Sequence of chain 1.B:
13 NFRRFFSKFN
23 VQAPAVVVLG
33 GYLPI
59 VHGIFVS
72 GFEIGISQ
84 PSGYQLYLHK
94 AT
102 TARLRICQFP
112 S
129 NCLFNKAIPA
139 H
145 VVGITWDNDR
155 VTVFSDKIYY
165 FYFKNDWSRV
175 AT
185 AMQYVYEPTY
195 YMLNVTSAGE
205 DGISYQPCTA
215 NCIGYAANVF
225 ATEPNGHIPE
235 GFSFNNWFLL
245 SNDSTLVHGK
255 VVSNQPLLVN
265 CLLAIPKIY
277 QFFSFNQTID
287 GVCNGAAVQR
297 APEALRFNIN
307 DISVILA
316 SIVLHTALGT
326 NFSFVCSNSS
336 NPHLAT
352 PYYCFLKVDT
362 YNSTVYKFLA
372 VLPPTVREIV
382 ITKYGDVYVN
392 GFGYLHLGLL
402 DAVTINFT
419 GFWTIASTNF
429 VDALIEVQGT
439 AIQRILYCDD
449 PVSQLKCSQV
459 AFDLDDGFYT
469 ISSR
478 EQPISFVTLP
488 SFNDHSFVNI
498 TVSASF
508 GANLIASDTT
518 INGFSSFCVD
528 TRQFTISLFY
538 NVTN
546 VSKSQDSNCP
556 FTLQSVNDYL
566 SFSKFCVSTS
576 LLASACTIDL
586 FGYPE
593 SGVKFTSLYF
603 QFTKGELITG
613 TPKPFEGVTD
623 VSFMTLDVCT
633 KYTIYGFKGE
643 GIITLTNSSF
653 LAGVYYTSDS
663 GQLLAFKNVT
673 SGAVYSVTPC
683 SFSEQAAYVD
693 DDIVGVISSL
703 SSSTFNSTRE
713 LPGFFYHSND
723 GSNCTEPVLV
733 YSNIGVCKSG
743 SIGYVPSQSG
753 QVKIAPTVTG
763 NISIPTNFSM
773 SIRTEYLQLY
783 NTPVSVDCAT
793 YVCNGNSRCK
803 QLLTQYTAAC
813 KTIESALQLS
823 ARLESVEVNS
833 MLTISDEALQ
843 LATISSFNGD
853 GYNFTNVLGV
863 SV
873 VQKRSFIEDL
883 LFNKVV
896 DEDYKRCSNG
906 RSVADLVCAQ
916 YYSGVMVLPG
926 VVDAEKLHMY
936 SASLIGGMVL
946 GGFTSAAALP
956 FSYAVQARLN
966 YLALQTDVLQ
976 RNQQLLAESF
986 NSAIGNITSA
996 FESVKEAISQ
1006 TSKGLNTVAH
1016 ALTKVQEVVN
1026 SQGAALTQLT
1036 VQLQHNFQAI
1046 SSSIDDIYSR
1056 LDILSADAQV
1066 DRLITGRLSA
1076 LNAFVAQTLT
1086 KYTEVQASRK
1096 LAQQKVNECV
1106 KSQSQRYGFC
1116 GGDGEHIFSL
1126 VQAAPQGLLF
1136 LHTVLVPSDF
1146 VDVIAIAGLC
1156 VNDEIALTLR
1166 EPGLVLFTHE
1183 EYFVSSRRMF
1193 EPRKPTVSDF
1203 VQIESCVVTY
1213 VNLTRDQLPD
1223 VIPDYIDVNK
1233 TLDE

A small-molecule ligand and the protein it binds are described below.
Small molecule (SMILES): CC(=O)N[C@H]1[C@H](O[C@H]2[C@H](O)[C@@H](NC(C)=O)CO[C@@H]2CO)O[C@H](CO)[C@@H](O[C@@H]2O[C@H](CO[C@H]3O[C@H](CO[C@H]4O[C@H](CO)[C@@H](O)[C@H](O)[C@@H]4O)[C@@H](O)[C@H](O)[C@@H]3O[C@@H]3O[C@H](CO)[C@@H](O)[C@H](O)[C@H]3NC(C)=O)[C@@H](O)[C@H](O[C@H]3O[C@H](CO)[C@@H](O)[C@H](O)[C@@H]3O[C@H]3O[C@H](CO)[C@@H](O)[C@H](O)[C@@H]3O)[C@@H]2O)[C@@H]1O

Sequence of chain 1.A:
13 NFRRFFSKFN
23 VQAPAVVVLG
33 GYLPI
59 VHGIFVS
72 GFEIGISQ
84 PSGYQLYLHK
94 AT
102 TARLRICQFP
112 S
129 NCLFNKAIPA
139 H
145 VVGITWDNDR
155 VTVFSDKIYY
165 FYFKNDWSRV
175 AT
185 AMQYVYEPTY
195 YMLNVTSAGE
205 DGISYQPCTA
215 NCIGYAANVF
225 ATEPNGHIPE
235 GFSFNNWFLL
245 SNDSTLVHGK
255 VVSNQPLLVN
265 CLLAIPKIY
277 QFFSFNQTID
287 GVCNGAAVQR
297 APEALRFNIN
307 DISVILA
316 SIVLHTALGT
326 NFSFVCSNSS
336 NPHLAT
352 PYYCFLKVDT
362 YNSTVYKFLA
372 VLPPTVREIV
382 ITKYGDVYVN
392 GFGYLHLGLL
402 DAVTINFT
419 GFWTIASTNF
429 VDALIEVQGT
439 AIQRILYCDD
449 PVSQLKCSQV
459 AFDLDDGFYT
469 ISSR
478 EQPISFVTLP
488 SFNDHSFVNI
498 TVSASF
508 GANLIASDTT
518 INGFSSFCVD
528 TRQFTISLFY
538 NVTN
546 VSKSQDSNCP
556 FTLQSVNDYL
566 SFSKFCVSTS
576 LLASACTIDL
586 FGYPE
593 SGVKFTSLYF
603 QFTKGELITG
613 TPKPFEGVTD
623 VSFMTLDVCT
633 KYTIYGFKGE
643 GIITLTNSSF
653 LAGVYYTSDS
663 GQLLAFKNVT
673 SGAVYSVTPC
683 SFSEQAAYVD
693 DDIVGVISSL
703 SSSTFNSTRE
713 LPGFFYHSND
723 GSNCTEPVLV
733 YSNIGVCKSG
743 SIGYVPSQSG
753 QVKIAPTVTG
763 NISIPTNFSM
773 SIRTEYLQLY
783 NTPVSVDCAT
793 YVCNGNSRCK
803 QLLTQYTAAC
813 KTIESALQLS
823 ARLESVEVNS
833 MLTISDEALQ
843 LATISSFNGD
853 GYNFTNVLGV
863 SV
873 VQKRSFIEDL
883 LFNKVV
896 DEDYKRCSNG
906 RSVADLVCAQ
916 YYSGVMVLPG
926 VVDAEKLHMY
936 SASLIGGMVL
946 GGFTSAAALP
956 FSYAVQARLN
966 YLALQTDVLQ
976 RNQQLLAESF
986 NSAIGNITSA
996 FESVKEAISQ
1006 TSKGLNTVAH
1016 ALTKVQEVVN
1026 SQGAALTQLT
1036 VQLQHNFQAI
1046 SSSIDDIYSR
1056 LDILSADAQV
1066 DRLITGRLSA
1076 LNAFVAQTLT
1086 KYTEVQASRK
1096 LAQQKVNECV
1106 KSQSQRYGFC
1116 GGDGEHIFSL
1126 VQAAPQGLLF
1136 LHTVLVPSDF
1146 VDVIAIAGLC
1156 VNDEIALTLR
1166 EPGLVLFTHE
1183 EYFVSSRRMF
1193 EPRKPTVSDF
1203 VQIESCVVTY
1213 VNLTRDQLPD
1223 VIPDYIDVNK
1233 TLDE

Binding-site contacts:
Ligand atom C5 contacts residue TYR385 of chain 1.A at 3.4 Å (hydrophobic).
Ligand atom O6 contacts residue TYR385 of chain 1.A at 3.2 Å (h-bond).
Ligand atom C8 contacts residue LEU244 of chain 1.A at 3.8 Å (hydrophobic).
Ligand atom C8 contacts residue LEU1059 of chain 1.B at 3.7 Å (hydrophobic).
Ligand atom C6 contacts residue LYS384 of chain 1.A at 3.4 Å.
Ligand atom O4 contacts residue ARG296 of chain 1.A at 3.1 Å (salt-bridge).
Ligand atom O7 contacts residue LEU244 of chain 1.A at 3.5 Å (h-bond).
Ligand atom O4 contacts residue ASP387 of chain 1.A at 3.8 Å.
Ligand atom C1 contacts residue TYR385 of chain 1.A at 3.7 Å (hydrophobic).
Ligand atom C3 contacts residue TYR389 of chain 1.A at 3.7 Å (hydrophobic).
Ligand atom O2 contacts residue ARG800 of chain 1.B at 3.4 Å (salt-bridge).
Ligand atom O6 contacts residue GLU299 of chain 1.A at 3.3 Å (salt-bridge).
Ligand atom C7 contacts residue ASN246 of chain 1.A at 3.5 Å.
Ligand atom O6 contacts residue LYS384 of chain 1.A at 3.1 Å (salt-bridge).
Ligand atom C2 contacts residue ASN246 of chain 1.A at 2.5 Å.
Ligand atom O3 contacts residue ARG296 of chain 1.A at 3.8 Å.
Ligand atom C6 contacts residue GLU299 of chain 1.A at 3.5 Å.
Ligand atom O7 contacts residue TYR385 of chain 1.A at 3.7 Å.
Ligand atom C5 contacts residue GLU299 of chain 1.A at 3.5 Å.
Ligand atom O6 contacts residue TYR385 of chain 1.A at 3.4 Å.
Ligand atom O6 contacts residue ILE1058 of chain 1.B at 3.8 Å.
Ligand atom O7 contacts residue ASN246 of chain 1.A at 3.1 Å (h-bond).
Ligand atom C3 contacts residue TYR385 of chain 1.A at 3.5 Å (hydrophobic).
Ligand atom C8 contacts residue LEU400 of chain 1.A at 3.7 Å (hydrophobic).
Ligand atom C5 contacts residue ASP387 of chain 1.A at 3.6 Å.
Ligand atom N2 contacts residue LEU400 of chain 1.A at 3.8 Å.
Ligand atom O4 contacts residue GLN803 of chain 1.B at 3.3 Å (h-bond).
Ligand atom O7 contacts residue SER245 of chain 1.A at 3.6 Å.
Ligand atom O4 contacts residue GLU299 of chain 1.A at 2.6 Å (salt-bridge).
Ligand atom C1 contacts residue ASN246 of chain 1.A at 1.4 Å.
Ligand atom C2 contacts residue TYR389 of chain 1.A at 3.5 Å (hydrophobic).
Ligand atom C4 contacts residue GLU299 of chain 1.A at 3.6 Å.
Ligand atom C6 contacts residue LEU1059 of chain 1.B at 3.6 Å (hydrophobic).
Ligand atom C7 contacts residue TYR389 of chain 1.A at 3.4 Å (hydrophobic).
Ligand atom O5 contacts residue TYR385 of chain 1.A at 3.6 Å.
Ligand atom C5 contacts residue ASN246 of chain 1.A at 3.6 Å.
Ligand atom O5 contacts residue ASN246 of chain 1.A at 2.3 Å (h-bond).
Ligand atom N2 contacts residue ASN246 of chain 1.A at 3.0 Å (h-bond).
Ligand atom O4 contacts residue ILE1058 of chain 1.B at 3.3 Å.
Ligand atom N2 contacts residue TYR389 of chain 1.A at 2.5 Å (h-bond).